The protein below binds the small molecule below.
Small molecule (SMILES): Cc1cc(CCCOc2c(C)cc(-c3noc(C(F)(F)F)n3)cc2C)on1

Binding-site contacts:
Ligand atom O1B contacts residue ILE98 of chain 28.A at 3.3 Å.
Ligand atom F1 contacts residue TYR144 of chain 28.A at 3.3 Å.
Ligand atom F3 contacts residue PHE179 of chain 28.A at 3.0 Å.
Ligand atom O1 contacts residue MET214 of chain 28.A at 3.5 Å (h-bond).
Ligand atom C5B contacts residue ILE98 of chain 28.A at 3.5 Å (hydrophobic).
Ligand atom CM6 contacts residue LEU181 of chain 28.A at 3.5 Å (hydrophobic).
Ligand atom F3 contacts residue TYR142 of chain 28.A at 3.8 Å.
Ligand atom C4 contacts residue TYR190 of chain 28.A at 3.6 Å (hydrophobic).
Ligand atom C6B contacts residue ILE98 of chain 28.A at 3.7 Å (hydrophobic).
Ligand atom F2 contacts residue MET143 of chain 28.A at 3.3 Å.
Ligand atom C4 contacts residue LEU100 of chain 28.A at 3.7 Å (hydrophobic).
Ligand atom C2B contacts residue ILE98 of chain 28.A at 3.7 Å (hydrophobic).
Ligand atom CM2 contacts residue ILE122 of chain 28.A at 3.8 Å (hydrophobic).
Ligand atom N1A contacts residue LEU217 of chain 28.A at 3.3 Å.
Ligand atom O1A contacts residue LEU217 of chain 28.A at 3.0 Å.
Ligand atom C3A contacts residue LEU217 of chain 28.A at 3.6 Å (hydrophobic).
Ligand atom N3A contacts residue TYR144 of chain 28.A at 3.5 Å.
Ligand atom CM4 contacts residue PHE179 of chain 28.A at 3.5 Å (hydrophobic).
Ligand atom N3A contacts residue PHE179 of chain 28.A at 3.4 Å.
Ligand atom C6B contacts residue LEU181 of chain 28.A at 3.3 Å (hydrophobic).
Ligand atom N2 contacts residue MET214 of chain 28.A at 3.8 Å.
Ligand atom C3A contacts residue PHE179 of chain 28.A at 3.1 Å (hydrophobic).
Ligand atom F3 contacts residue VAL168 of chain 28.A at 3.0 Å.
Ligand atom O1A contacts residue PHE179 of chain 28.A at 3.3 Å.
Ligand atom C1B contacts residue ILE98 of chain 28.A at 3.4 Å (hydrophobic).
Ligand atom CM3 contacts residue ASN212 of chain 28.A at 3.4 Å.
Ligand atom N1A contacts residue MET124 of chain 28.A at 3.5 Å.
Ligand atom F2 contacts residue TYR142 of chain 28.A at 2.8 Å.
Ligand atom C2A contacts residue PHE179 of chain 28.A at 3.6 Å (hydrophobic).
Ligand atom F1 contacts residue PHE179 of chain 28.A at 3.8 Å.
Ligand atom F1 contacts residue ALA166 of chain 28.A at 3.6 Å.
Ligand atom C5B contacts residue LEU181 of chain 28.A at 3.5 Å (hydrophobic).
Ligand atom O1A contacts residue MET124 of chain 28.A at 3.2 Å.
Ligand atom CM4 contacts residue TYR144 of chain 28.A at 3.8 Å (hydrophobic).
Ligand atom CM6 contacts residue LEU184 of chain 28.A at 3.4 Å (hydrophobic).
Ligand atom F2 contacts residue ALA166 of chain 28.A at 3.5 Å.
Ligand atom CM2 contacts residue ILE77 of chain 28.A at 3.1 Å (hydrophobic).
Ligand atom N1A contacts residue PHE179 of chain 28.A at 3.6 Å.
Ligand atom F2 contacts residue TYR144 of chain 28.A at 3.0 Å.
Ligand atom C4B contacts residue ILE98 of chain 28.A at 3.8 Å (hydrophobic).

Sequence of chain 28.A:
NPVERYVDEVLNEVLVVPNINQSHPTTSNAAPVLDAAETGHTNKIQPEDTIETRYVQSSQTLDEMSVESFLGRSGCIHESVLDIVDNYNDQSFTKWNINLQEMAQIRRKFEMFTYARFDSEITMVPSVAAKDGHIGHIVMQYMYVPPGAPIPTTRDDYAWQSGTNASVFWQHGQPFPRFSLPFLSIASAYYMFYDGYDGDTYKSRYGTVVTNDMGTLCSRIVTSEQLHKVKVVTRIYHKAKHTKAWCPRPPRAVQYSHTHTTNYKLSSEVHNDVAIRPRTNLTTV